Binding-site contacts:
Ligand atom O5 contacts residue ASN801 of chain 1.B at 2.3 Å (h-bond).
Ligand atom C2 contacts residue ASN801 of chain 1.B at 2.5 Å.
Ligand atom C4 contacts residue ASN801 of chain 1.B at 4.2 Å.
Ligand atom C7 contacts residue ASN801 of chain 1.B at 3.4 Å.
Ligand atom C6 contacts residue GLN804 of chain 1.B at 4.0 Å.
Ligand atom C8 contacts residue GLN804 of chain 1.B at 4.5 Å.
Ligand atom N2 contacts residue ASN801 of chain 1.B at 3.0 Å (h-bond).
Ligand atom C1 contacts residue SER803 of chain 1.B at 3.8 Å.
Ligand atom N2 contacts residue SER803 of chain 1.B at 4.1 Å.
Ligand atom O7 contacts residue ASN801 of chain 1.B at 3.5 Å (h-bond).
Ligand atom C5 contacts residue GLN804 of chain 1.B at 4.4 Å.
Ligand atom O6 contacts residue GLN804 of chain 1.B at 2.6 Å (h-bond).
Ligand atom C3 contacts residue ASN801 of chain 1.B at 3.8 Å.
Ligand atom C2 contacts residue SER803 of chain 1.B at 4.4 Å.
Ligand atom C1 contacts residue ASN801 of chain 1.B at 1.4 Å.
Ligand atom C5 contacts residue ASN801 of chain 1.B at 3.6 Å.

Sequence of chain 1.B:
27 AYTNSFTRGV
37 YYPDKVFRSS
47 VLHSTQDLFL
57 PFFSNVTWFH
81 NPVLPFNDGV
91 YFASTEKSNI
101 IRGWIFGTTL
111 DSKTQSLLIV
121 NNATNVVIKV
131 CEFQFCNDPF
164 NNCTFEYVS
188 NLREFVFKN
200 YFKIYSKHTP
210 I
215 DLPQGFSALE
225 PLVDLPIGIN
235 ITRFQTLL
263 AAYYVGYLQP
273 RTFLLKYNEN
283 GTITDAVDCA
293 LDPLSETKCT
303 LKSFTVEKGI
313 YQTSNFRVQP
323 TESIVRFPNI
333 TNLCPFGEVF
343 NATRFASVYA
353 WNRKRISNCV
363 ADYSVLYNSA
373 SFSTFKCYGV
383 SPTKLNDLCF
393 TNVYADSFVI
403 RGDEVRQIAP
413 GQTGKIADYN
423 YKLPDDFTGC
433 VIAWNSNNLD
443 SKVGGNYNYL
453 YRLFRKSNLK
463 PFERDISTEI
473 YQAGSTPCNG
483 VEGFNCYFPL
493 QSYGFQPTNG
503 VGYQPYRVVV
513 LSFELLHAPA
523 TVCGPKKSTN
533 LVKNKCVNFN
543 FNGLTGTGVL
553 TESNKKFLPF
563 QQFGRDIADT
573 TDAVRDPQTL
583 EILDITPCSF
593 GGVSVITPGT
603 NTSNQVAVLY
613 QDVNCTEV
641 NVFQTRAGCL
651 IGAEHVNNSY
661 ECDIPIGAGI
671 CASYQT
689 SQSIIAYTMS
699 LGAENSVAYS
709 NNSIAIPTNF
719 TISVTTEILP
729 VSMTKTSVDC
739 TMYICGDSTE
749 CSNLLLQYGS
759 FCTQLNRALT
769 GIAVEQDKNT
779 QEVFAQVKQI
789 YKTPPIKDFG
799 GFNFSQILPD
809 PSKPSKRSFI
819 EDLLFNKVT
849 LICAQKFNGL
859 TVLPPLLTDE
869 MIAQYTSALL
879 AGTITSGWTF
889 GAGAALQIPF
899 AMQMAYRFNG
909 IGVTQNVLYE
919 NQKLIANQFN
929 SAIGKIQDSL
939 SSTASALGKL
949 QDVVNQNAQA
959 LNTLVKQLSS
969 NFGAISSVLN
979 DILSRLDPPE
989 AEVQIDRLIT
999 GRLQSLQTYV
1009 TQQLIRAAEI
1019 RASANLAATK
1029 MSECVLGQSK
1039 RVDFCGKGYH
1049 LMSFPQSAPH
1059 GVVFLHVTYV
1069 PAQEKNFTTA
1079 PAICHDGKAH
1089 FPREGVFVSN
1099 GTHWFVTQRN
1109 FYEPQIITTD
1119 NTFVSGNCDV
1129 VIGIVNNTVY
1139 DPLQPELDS

This small molecule binds to this protein.
Small molecule (SMILES): CC(=O)N[C@H]1[C@H](O[C@H]2[C@H](O)[C@@H](NC(C)=O)CO[C@@H]2CO)O[C@H](CO)[C@@H](O)[C@@H]1O